Sequence of chain 1.A:
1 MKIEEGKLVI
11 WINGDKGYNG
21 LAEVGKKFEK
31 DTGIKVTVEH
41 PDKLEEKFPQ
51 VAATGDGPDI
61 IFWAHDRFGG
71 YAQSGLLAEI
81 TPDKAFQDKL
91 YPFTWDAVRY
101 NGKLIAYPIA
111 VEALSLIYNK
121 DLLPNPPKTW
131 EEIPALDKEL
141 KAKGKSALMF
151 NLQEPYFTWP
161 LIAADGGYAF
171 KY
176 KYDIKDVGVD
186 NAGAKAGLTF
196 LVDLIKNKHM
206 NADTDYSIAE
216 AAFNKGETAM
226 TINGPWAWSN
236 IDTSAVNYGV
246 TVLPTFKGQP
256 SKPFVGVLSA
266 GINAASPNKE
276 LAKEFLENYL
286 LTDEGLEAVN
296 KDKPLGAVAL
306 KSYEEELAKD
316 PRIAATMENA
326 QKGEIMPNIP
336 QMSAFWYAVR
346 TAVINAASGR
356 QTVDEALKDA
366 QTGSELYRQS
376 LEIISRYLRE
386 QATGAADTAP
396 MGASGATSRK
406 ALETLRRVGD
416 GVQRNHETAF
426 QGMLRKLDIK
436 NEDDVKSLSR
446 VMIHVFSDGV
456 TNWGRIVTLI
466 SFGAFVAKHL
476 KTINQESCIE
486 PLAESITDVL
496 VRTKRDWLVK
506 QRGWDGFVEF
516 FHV

Binding-site contacts:
Ligand atom O6 contacts residue TYR156 of chain 1.A at 3.2 Å (h-bond).
Ligand atom C6 contacts residue ARG345 of chain 1.A at 3.7 Å.
Ligand atom O2 contacts residue TRP63 of chain 1.A at 3.5 Å (h-bond).
Ligand atom O4 contacts residue TRP341 of chain 1.A at 3.9 Å.
Ligand atom O3 contacts residue ALA64 of chain 1.A at 3.4 Å.
Ligand atom O3 contacts residue ARG67 of chain 1.A at 2.9 Å (salt-bridge).
Ligand atom O3 contacts residue TRP341 of chain 1.A at 3.9 Å.
Ligand atom C4 contacts residue TRP341 of chain 1.A at 3.5 Å (hydrophobic).
Ligand atom C6 contacts residue GLU154 of chain 1.A at 3.7 Å.
Ligand atom C2 contacts residue LYS16 of chain 1.A at 4.0 Å.
Ligand atom O3 contacts residue ASP66 of chain 1.A at 2.7 Å (salt-bridge).
Ligand atom O5 contacts residue TYR156 of chain 1.A at 3.3 Å.
Ligand atom C2 contacts residue ASP66 of chain 1.A at 3.5 Å.
Ligand atom O1 contacts residue LYS16 of chain 1.A at 2.7 Å (salt-bridge).
Ligand atom C1 contacts residue ASP15 of chain 1.A at 3.5 Å.
Ligand atom C1 contacts residue TRP231 of chain 1.A at 3.8 Å (hydrophobic).
Ligand atom O2 contacts residue ASP66 of chain 1.A at 2.7 Å (salt-bridge).
Ligand atom O1 contacts residue ASP15 of chain 1.A at 2.5 Å (salt-bridge).
Ligand atom C2 contacts residue TRP341 of chain 1.A at 3.9 Å (hydrophobic).
Ligand atom O2 contacts residue GLU112 of chain 1.A at 2.6 Å (salt-bridge).
Ligand atom O3 contacts residue TRP63 of chain 1.A at 3.2 Å (h-bond).
Ligand atom O5 contacts residue ASP15 of chain 1.A at 3.9 Å.
Ligand atom O1 contacts residue ASN13 of chain 1.A at 3.9 Å.
Ligand atom O2 contacts residue ALA64 of chain 1.A at 3.6 Å.
Ligand atom C2 contacts residue GLU112 of chain 1.A at 3.5 Å.
Ligand atom C6 contacts residue TRP341 of chain 1.A at 3.3 Å (hydrophobic).
Ligand atom C4 contacts residue ARG67 of chain 1.A at 3.8 Å.
Ligand atom C3 contacts residue ASP66 of chain 1.A at 3.6 Å.
Ligand atom C6 contacts residue PRO155 of chain 1.A at 3.6 Å (hydrophobic).
Ligand atom C4 contacts residue TYR156 of chain 1.A at 4.0 Å (hydrophobic).
Ligand atom O2 contacts residue LYS16 of chain 1.A at 3.0 Å (salt-bridge).
Ligand atom C1 contacts residue LYS16 of chain 1.A at 3.8 Å.
Ligand atom O4 contacts residue ARG345 of chain 1.A at 3.2 Å (salt-bridge).
Ligand atom C3 contacts residue TRP63 of chain 1.A at 3.6 Å (hydrophobic).
Ligand atom C1 contacts residue TYR156 of chain 1.A at 3.5 Å (hydrophobic).
Ligand atom O5 contacts residue TRP341 of chain 1.A at 3.8 Å.
Ligand atom O6 contacts residue PRO155 of chain 1.A at 3.4 Å.
Ligand atom C6 contacts residue TYR156 of chain 1.A at 3.8 Å (hydrophobic).
Ligand atom O4 contacts residue ARG67 of chain 1.A at 2.8 Å (salt-bridge).
Ligand atom O6 contacts residue GLU154 of chain 1.A at 3.0 Å (salt-bridge).

The protein below binds the small molecule below.
Small molecule (SMILES): OC[C@H]1O[C@H](O[C@H]2[C@H](O)[C@@H](O)[C@@H](O)O[C@@H]2CO)[C@H](O)[C@@H](O)[C@@H]1O